Binding-site contacts:
Ligand atom C12 contacts residue MET84 of chain 1.A at 3.9 Å (hydrophobic).
Ligand atom C11 contacts residue MET84 of chain 1.A at 3.7 Å (hydrophobic).
Ligand atom O1 contacts residue VAL87 of chain 1.A at 3.8 Å.
Ligand atom C6 contacts residue PHE92 of chain 1.A at 3.9 Å (hydrophobic).
Ligand atom C2 contacts residue GLY83 of chain 1.A at 3.9 Å.
Ligand atom C9 contacts residue ALA243 of chain 1.A at 4.1 Å (hydrophobic).
Ligand atom C15 contacts residue HEM1 of chain 1.D at 4.0 Å.
Ligand atom C12 contacts residue PHE180 of chain 1.A at 4.1 Å (hydrophobic).
Ligand atom C18 contacts residue MET84 of chain 1.A at 4.0 Å (hydrophobic).
Ligand atom C7 contacts residue PHE92 of chain 1.A at 4.0 Å (hydrophobic).
Ligand atom C19 contacts residue PHE92 of chain 1.A at 4.2 Å (hydrophobic).
Ligand atom C8 contacts residue PHE92 of chain 1.A at 4.2 Å (hydrophobic).
Ligand atom C16 contacts residue HEM1 of chain 1.D at 3.9 Å.
Ligand atom C12 contacts residue GLN398 of chain 1.A at 3.8 Å.
Ligand atom C11 contacts residue PHE180 of chain 1.A at 4.0 Å (hydrophobic).
Ligand atom C18 contacts residue LEU294 of chain 1.A at 3.9 Å (hydrophobic).
Ligand atom C3 contacts residue VAL87 of chain 1.A at 3.9 Å (hydrophobic).
Ligand atom C4 contacts residue ALA240 of chain 1.A at 3.9 Å (hydrophobic).
Ligand atom C7 contacts residue ALA240 of chain 1.A at 3.9 Å (hydrophobic).
Ligand atom C5 contacts residue ALA240 of chain 1.A at 4.1 Å (hydrophobic).
Ligand atom C19 contacts residue MET84 of chain 1.A at 3.6 Å (hydrophobic).
Ligand atom C4 contacts residue GLN239 of chain 1.A at 4.3 Å.
Ligand atom C17 contacts residue THR248 of chain 1.A at 4.2 Å.
Ligand atom C15 contacts residue ALA244 of chain 1.A at 3.7 Å (hydrophobic).
Ligand atom C14 contacts residue ALA244 of chain 1.A at 3.8 Å (hydrophobic).
Ligand atom O1 contacts residue GLN239 of chain 1.A at 3.7 Å.
Ligand atom C2 contacts residue PHE179 of chain 1.A at 3.6 Å (hydrophobic).
Ligand atom O2 contacts residue THR248 of chain 1.A at 3.5 Å.
Ligand atom C18 contacts residue GLN398 of chain 1.A at 4.0 Å.
Ligand atom C13 contacts residue GLN398 of chain 1.A at 4.3 Å.
Ligand atom C19 contacts residue GLY83 of chain 1.A at 4.0 Å.
Ligand atom C16 contacts residue THR248 of chain 1.A at 4.3 Å.
Ligand atom C6 contacts residue ALA240 of chain 1.A at 3.6 Å (hydrophobic).
Ligand atom C2 contacts residue VAL87 of chain 1.A at 4.2 Å (hydrophobic).
Ligand atom C1 contacts residue PHE179 of chain 1.A at 3.7 Å (hydrophobic).
Ligand atom C17 contacts residue GLN398 of chain 1.A at 4.0 Å.
Ligand atom O2 contacts residue GLN398 of chain 1.A at 2.9 Å (h-bond).
Ligand atom C1 contacts residue ALA243 of chain 1.A at 3.8 Å (hydrophobic).
Ligand atom C16 contacts residue ALA244 of chain 1.A at 3.9 Å (hydrophobic).
Ligand atom O2 contacts residue VAL291 of chain 1.A at 3.9 Å.

The small molecule below binds the protein below.
Small molecule (SMILES): C[C@]12CCC(=O)C=C1CC[C@@H]1[C@@H]2CC[C@]2(C)C(=O)CC[C@@H]12

Sequence of chain 1.A:
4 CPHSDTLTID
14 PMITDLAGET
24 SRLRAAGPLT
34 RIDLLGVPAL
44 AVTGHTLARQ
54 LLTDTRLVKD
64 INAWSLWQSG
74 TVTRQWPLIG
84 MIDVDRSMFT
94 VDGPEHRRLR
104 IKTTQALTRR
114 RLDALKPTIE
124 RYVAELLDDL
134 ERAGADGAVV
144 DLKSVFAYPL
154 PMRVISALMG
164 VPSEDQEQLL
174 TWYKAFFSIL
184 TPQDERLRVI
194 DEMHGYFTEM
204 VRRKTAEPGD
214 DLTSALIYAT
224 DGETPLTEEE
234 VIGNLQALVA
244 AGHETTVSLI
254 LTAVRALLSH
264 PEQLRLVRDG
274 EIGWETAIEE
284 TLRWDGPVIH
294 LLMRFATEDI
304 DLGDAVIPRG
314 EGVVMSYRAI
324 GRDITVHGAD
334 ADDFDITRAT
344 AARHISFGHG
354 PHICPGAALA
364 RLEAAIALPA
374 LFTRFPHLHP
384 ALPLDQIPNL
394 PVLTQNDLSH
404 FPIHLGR